Binding-site contacts:
Ligand atom C4 contacts residue ASN67 of chain 2.A at 4.2 Å.
Ligand atom C5 contacts residue ASN67 of chain 2.A at 3.7 Å.
Ligand atom C8 contacts residue MET118 of chain 2.A at 4.3 Å (hydrophobic).
Ligand atom C3 contacts residue ASN67 of chain 2.A at 3.8 Å.
Ligand atom C8 contacts residue PHE90 of chain 2.A at 3.9 Å (hydrophobic).
Ligand atom C8 contacts residue ASN67 of chain 2.A at 4.2 Å.
Ligand atom C7 contacts residue ASN67 of chain 2.A at 3.7 Å.
Ligand atom C1 contacts residue ASN67 of chain 2.A at 1.4 Å.
Ligand atom O5 contacts residue ASN67 of chain 2.A at 2.4 Å (h-bond).
Ligand atom N2 contacts residue ASN67 of chain 2.A at 2.9 Å (h-bond).
Ligand atom O7 contacts residue ASN67 of chain 2.A at 4.1 Å.
Ligand atom C2 contacts residue ASN67 of chain 2.A at 2.5 Å.

Sequence of chain 2.A:
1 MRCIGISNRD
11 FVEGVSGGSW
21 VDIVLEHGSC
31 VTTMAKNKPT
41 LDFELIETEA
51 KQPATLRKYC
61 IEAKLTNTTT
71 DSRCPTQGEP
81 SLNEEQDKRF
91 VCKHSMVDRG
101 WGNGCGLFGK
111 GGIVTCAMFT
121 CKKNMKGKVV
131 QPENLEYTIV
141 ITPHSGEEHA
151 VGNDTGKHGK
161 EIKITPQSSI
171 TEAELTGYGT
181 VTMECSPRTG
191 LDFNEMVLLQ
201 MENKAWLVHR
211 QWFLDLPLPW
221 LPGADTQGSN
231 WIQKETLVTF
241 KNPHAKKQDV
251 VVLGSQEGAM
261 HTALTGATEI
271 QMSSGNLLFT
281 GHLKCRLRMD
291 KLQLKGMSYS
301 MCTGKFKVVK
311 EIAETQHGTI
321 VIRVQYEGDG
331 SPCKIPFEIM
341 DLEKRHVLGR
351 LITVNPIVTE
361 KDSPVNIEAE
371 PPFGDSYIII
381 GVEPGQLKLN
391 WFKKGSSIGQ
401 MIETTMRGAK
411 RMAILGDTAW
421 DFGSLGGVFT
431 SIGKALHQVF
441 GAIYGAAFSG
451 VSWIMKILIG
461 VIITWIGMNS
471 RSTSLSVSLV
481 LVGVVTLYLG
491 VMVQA

A small-molecule ligand and the protein it binds are described below.
Small molecule (SMILES): CC(=O)N[C@@H]1[C@@H](O)[C@H](O)[C@@H](CO)O[C@H]1O